Binding-site contacts:
Ligand atom OAC contacts residue ARG198 of chain 1.D at 4.0 Å.
Ligand atom CAH contacts residue TYR43 of chain 1.D at 4.0 Å (hydrophobic).
Ligand atom CAO contacts residue VAL149 of chain 1.D at 4.0 Å (hydrophobic).
Ligand atom OAC contacts residue ASP54 of chain 1.D at 2.9 Å (salt-bridge).
Ligand atom CAQ contacts residue VAL145 of chain 1.D at 3.6 Å (hydrophobic).
Ligand atom CAJ contacts residue ARG47 of chain 1.D at 3.2 Å.
Ligand atom OAS contacts residue LEU46 of chain 1.D at 4.0 Å.
Ligand atom CAP contacts residue VAL145 of chain 1.D at 4.0 Å (hydrophobic).
Ligand atom SAY contacts residue MG1 of chain 1.N at 3.7 Å.
Ligand atom CAL contacts residue VAL149 of chain 1.D at 3.9 Å (hydrophobic).
Ligand atom CAI contacts residue TYR43 of chain 1.D at 3.3 Å (hydrophobic).
Ligand atom CAM contacts residue TYR43 of chain 1.D at 3.7 Å (hydrophobic).
Ligand atom OAS contacts residue VAL149 of chain 1.D at 3.3 Å.
Ligand atom CAH contacts residue PHE24 of chain 1.D at 4.2 Å (hydrophobic).
Ligand atom CAR contacts residue ASP50 of chain 1.D at 3.7 Å.
Ligand atom OAA contacts residue ASP50 of chain 1.D at 3.4 Å (salt-bridge).
Ligand atom OAA contacts residue GLU53 of chain 1.D at 3.5 Å (salt-bridge).
Ligand atom CAN contacts residue TYR43 of chain 1.D at 3.6 Å (hydrophobic).
Ligand atom CAH contacts residue PHE258 of chain 1.D at 4.1 Å (hydrophobic).
Ligand atom CAG contacts residue TYR43 of chain 1.D at 3.8 Å (hydrophobic).
Ligand atom CAL contacts residue PHE24 of chain 1.D at 4.1 Å (hydrophobic).
Ligand atom OAE contacts residue ARG47 of chain 1.D at 3.4 Å (salt-bridge).
Ligand atom OAE contacts residue ASP50 of chain 1.D at 2.8 Å (salt-bridge).
Ligand atom CAU contacts residue VAL149 of chain 1.D at 3.4 Å (hydrophobic).
Ligand atom OAE contacts residue MG1 of chain 1.N at 2.8 Å.
Ligand atom OAF contacts residue MG1 of chain 1.N at 3.5 Å.
Ligand atom CAM contacts residue LEU46 of chain 1.D at 3.6 Å (hydrophobic).
Ligand atom CAJ contacts residue TYR43 of chain 1.D at 4.0 Å (hydrophobic).
Ligand atom CAM contacts residue VAL149 of chain 1.D at 3.8 Å (hydrophobic).
Ligand atom CAU contacts residue TYR43 of chain 1.D at 4.1 Å (hydrophobic).
Ligand atom OAC contacts residue MG1 of chain 1.N at 2.5 Å.
Ligand atom CAL contacts residue TYR43 of chain 1.D at 4.1 Å (hydrophobic).
Ligand atom OAC contacts residue GLU53 of chain 1.D at 3.7 Å.
Ligand atom CAK contacts residue ARG47 of chain 1.D at 3.6 Å.
Ligand atom CAG contacts residue VAL39 of chain 1.D at 3.9 Å (hydrophobic).
Ligand atom PAX contacts residue ASP50 of chain 1.D at 3.8 Å.
Ligand atom SAY contacts residue ASP50 of chain 1.D at 4.1 Å.
Ligand atom OAC contacts residue ASP50 of chain 1.D at 3.1 Å (salt-bridge).
Ligand atom OAA contacts residue VAL145 of chain 1.D at 3.4 Å.
Ligand atom PAX contacts residue MG1 of chain 1.N at 3.9 Å.

The small molecule below binds the protein below.
Small molecule (SMILES): O=P(O)(O)[C@@H](CCCc1cccc(Oc2ccccc2)c1)S(=O)(=O)O

Sequence of chain 1.D:
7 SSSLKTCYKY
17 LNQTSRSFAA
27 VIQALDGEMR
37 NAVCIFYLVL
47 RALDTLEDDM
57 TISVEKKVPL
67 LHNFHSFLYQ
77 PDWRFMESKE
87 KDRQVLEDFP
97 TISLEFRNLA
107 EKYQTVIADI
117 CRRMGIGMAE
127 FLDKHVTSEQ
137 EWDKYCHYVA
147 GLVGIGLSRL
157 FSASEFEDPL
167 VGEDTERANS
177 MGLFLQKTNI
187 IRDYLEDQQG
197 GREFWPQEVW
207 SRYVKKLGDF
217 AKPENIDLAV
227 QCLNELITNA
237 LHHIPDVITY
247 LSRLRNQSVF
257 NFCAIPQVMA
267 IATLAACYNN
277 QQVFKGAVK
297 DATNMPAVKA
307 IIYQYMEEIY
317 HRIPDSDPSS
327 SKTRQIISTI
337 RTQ